Binding-site contacts:
Ligand atom O01 contacts residue GLU166 of chain 1.A at 3.0 Å (salt-bridge).
Ligand atom O58 contacts residue CYS144 of chain 1.A at 2.7 Å (h-bond).
Ligand atom N49 contacts residue PHE139 of chain 1.A at 3.1 Å (h-bond).
Ligand atom N38 contacts residue CYS144 of chain 1.A at 3.0 Å (h-bond).
Ligand atom C78 contacts residue VAL26 of chain 1.A at 3.6 Å (hydrophobic).
Ligand atom N49 contacts residue GLU166 of chain 1.A at 3.2 Å (salt-bridge).
Ligand atom C30 contacts residue TYR53 of chain 1.A at 3.7 Å (hydrophobic).
Ligand atom C30 contacts residue ILE51 of chain 1.A at 3.6 Å (hydrophobic).
Ligand atom C10 contacts residue SER190 of chain 1.A at 3.3 Å.
Ligand atom C66 contacts residue CYS144 of chain 1.A at 2.5 Å (hydrophobic).
Ligand atom C82 contacts residue ASN141 of chain 1.A at 3.1 Å.
Ligand atom C28 contacts residue HIS41 of chain 1.A at 3.5 Å.
Ligand atom C16 contacts residue GLN188 of chain 1.A at 3.5 Å.
Ligand atom C30 contacts residue ASP187 of chain 1.A at 3.3 Å.
Ligand atom C47 contacts residue GLU166 of chain 1.A at 3.6 Å.
Ligand atom N38 contacts residue GLN164 of chain 1.A at 3.4 Å (h-bond).
Ligand atom C30 contacts residue GLN188 of chain 1.A at 3.5 Å.
Ligand atom C14 contacts residue SER190 of chain 1.A at 3.1 Å.
Ligand atom O58 contacts residue GLY142 of chain 1.A at 3.1 Å (h-bond).
Ligand atom C26 contacts residue HIS41 of chain 1.A at 3.3 Å.
Ligand atom O67 contacts residue HIS41 of chain 1.A at 2.3 Å (h-bond).
Ligand atom C66 contacts residue HIS41 of chain 1.A at 3.4 Å.
Ligand atom O48 contacts residue HIS163 of chain 1.A at 2.6 Å (h-bond).
Ligand atom C28 contacts residue ASP187 of chain 1.A at 3.2 Å.
Ligand atom O48 contacts residue PHE139 of chain 1.A at 3.6 Å.
Ligand atom O01 contacts residue ILE165 of chain 1.A at 3.5 Å.
Ligand atom O58 contacts residue ALA143 of chain 1.A at 3.0 Å (h-bond).
Ligand atom C12 contacts residue SER190 of chain 1.A at 2.8 Å.
Ligand atom C57 contacts residue CYS144 of chain 1.A at 1.8 Å (hydrophobic).
Ligand atom O48 contacts residue GLU166 of chain 1.A at 3.5 Å.
Ligand atom C76 contacts residue VAL26 of chain 1.A at 3.0 Å (hydrophobic).
Ligand atom O48 contacts residue HIS172 of chain 1.A at 3.7 Å.
Ligand atom C40 contacts residue CYS144 of chain 1.A at 2.7 Å (hydrophobic).
Ligand atom C47 contacts residue HIS163 of chain 1.A at 3.7 Å.
Ligand atom C03 contacts residue GLU166 of chain 1.A at 3.7 Å.
Ligand atom C14 contacts residue GLN192 of chain 1.A at 3.6 Å.
Ligand atom C42 contacts residue CYS144 of chain 1.A at 3.3 Å (hydrophobic).
Ligand atom C74 contacts residue ASN141 of chain 1.A at 3.4 Å.
Ligand atom C80 contacts residue ASN141 of chain 1.A at 3.5 Å.
Ligand atom O67 contacts residue CYS144 of chain 1.A at 2.7 Å (h-bond).

The protein below binds the small molecule below.
Small molecule (SMILES): O=C(/C=C/c1ccccc1)N[C@@H](Cc1ccccc1)C(=O)N[C@@H](C[C@@H]1CCNC1=O)[C@H](O)C(=O)NCc1ccccc1

Sequence of chain 1.A:
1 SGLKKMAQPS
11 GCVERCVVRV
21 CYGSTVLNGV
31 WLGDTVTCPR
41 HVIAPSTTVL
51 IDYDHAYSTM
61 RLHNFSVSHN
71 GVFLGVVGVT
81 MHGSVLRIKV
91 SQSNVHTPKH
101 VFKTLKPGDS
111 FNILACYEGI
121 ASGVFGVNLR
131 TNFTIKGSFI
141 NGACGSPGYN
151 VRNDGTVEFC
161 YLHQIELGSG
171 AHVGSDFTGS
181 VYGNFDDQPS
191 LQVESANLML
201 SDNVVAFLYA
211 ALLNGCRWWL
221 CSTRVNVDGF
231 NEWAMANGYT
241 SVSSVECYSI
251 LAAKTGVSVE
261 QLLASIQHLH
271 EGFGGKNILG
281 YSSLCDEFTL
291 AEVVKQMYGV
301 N